Sequence of chain 1.A:
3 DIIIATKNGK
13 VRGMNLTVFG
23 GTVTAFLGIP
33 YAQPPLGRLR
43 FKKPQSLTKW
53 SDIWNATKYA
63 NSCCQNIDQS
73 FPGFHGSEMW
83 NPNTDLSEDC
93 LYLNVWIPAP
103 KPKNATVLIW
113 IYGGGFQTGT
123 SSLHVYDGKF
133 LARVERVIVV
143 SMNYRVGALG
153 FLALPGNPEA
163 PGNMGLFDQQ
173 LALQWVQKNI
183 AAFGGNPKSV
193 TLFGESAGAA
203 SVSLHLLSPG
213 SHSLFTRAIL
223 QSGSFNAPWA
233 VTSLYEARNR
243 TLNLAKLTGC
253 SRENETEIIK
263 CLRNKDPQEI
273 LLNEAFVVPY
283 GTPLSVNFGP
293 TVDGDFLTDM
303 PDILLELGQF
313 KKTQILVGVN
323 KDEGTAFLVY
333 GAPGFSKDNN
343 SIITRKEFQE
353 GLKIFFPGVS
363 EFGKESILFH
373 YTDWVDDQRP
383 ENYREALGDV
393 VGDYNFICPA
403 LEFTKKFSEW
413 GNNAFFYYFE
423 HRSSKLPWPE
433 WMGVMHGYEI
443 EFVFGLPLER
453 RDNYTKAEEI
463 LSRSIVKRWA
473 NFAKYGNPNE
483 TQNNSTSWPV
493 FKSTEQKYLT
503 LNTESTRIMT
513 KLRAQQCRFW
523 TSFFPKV

Binding-site contacts:
Ligand atom C5 contacts residue ASN245 of chain 1.A at 3.5 Å.
Ligand atom O3 contacts residue PHE278 of chain 1.A at 3.2 Å (h-bond).
Ligand atom C3 contacts residue VAL279 of chain 1.A at 4.5 Å (hydrophobic).
Ligand atom C6 contacts residue ASN245 of chain 1.A at 3.3 Å.
Ligand atom C1 contacts residue ASN245 of chain 1.A at 4.5 Å.
Ligand atom C7 contacts residue ASN241 of chain 1.A at 3.2 Å.
Ligand atom O3 contacts residue VAL280 of chain 1.A at 4.4 Å.
Ligand atom C7 contacts residue PRO281 of chain 1.A at 4.5 Å (hydrophobic).
Ligand atom C1 contacts residue ASN245 of chain 1.A at 4.1 Å.
Ligand atom C4 contacts residue PHE278 of chain 1.A at 3.7 Å (hydrophobic).
Ligand atom C6 contacts residue LEU249 of chain 1.A at 4.4 Å (hydrophobic).
Ligand atom C6 contacts residue ASN245 of chain 1.A at 3.7 Å.
Ligand atom N2 contacts residue ASN241 of chain 1.A at 3.6 Å.
Ligand atom O7 contacts residue ASN241 of chain 1.A at 2.8 Å (h-bond).
Ligand atom O4 contacts residue PHE278 of chain 1.A at 4.2 Å.
Ligand atom C5 contacts residue ASN245 of chain 1.A at 3.8 Å.
Ligand atom C1 contacts residue ASN241 of chain 1.A at 1.4 Å.
Ligand atom C8 contacts residue ASN241 of chain 1.A at 4.1 Å.
Ligand atom O5 contacts residue ASN245 of chain 1.A at 3.4 Å (h-bond).
Ligand atom C5 contacts residue ASN241 of chain 1.A at 3.0 Å.
Ligand atom C6 contacts residue LYS248 of chain 1.A at 3.8 Å.
Ligand atom O3 contacts residue PRO281 of chain 1.A at 4.1 Å.
Ligand atom C2 contacts residue ASN241 of chain 1.A at 2.9 Å.
Ligand atom C3 contacts residue ASN241 of chain 1.A at 3.9 Å.
Ligand atom C4 contacts residue ASN241 of chain 1.A at 4.0 Å.
Ligand atom O5 contacts residue ASN245 of chain 1.A at 3.9 Å.
Ligand atom C6 contacts residue ASN241 of chain 1.A at 4.0 Å.
Ligand atom C3 contacts residue PHE278 of chain 1.A at 3.7 Å (hydrophobic).
Ligand atom O6 contacts residue ASN245 of chain 1.A at 3.6 Å.
Ligand atom O2 contacts residue PRO281 of chain 1.A at 4.0 Å.
Ligand atom C4 contacts residue ASN245 of chain 1.A at 4.1 Å.
Ligand atom C3 contacts residue ASN245 of chain 1.A at 4.3 Å.
Ligand atom O7 contacts residue PRO281 of chain 1.A at 3.5 Å.
Ligand atom O5 contacts residue ASN241 of chain 1.A at 1.8 Å (h-bond).

The small molecule below binds the protein below.
Small molecule (SMILES): CC(=O)N[C@H]1[C@H](O[C@H]2[C@H](O)[C@@H](NC(C)=O)CO[C@@H]2CO[C@@H]2O[C@@H](C)[C@@H](O)[C@@H](O)[C@@H]2O)O[C@H](CO)[C@@H](O)[C@@H]1O